The small molecule below binds the protein below.
Small molecule (SMILES): CC(C)CCC[C@@H](C)[C@H]1CC[C@H]2[C@@H]3CC=C4C[C@@H](O)CC[C@]4(C)[C@H]3CC[C@]12C

Binding-site contacts:
Ligand atom C2 contacts residue TYR352 of chain 1.E at 3.4 Å (hydrophobic).
Ligand atom C3 contacts residue TYR352 of chain 1.E at 3.9 Å (hydrophobic).
Ligand atom C25 contacts residue CLR1 of chain 1.I at 4.3 Å.
Ligand atom C6 contacts residue PLM1 of chain 1.L at 4.2 Å.
Ligand atom C24 contacts residue CLR1 of chain 1.I at 4.5 Å.
Ligand atom C24 contacts residue PHE344 of chain 1.E at 3.9 Å (hydrophobic).
Ligand atom C26 contacts residue VAL416 of chain 1.E at 3.9 Å (hydrophobic).
Ligand atom C22 contacts residue PHE344 of chain 1.E at 3.8 Å (hydrophobic).
Ligand atom C26 contacts residue TYR341 of chain 1.E at 4.2 Å (hydrophobic).
Ligand atom C26 contacts residue CLR1 of chain 1.I at 4.4 Å.
Ligand atom C7 contacts residue PLM1 of chain 1.L at 4.5 Å.

Sequence of chain 1.E:
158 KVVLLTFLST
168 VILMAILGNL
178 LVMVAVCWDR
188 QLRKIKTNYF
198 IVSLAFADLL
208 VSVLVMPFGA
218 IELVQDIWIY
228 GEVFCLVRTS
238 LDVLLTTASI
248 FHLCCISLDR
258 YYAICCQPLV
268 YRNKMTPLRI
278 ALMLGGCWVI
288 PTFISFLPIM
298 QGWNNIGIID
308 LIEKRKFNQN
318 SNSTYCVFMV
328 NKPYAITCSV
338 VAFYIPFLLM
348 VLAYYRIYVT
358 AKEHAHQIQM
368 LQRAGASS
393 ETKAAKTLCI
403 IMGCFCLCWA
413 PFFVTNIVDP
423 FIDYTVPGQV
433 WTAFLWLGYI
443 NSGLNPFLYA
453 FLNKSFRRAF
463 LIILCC